The protein below binds the small molecule below.
Small molecule (SMILES): CC(=O)N[C@@H]1[C@@H](O)[C@H](O)[C@@H](CO)O[C@H]1O

Binding-site contacts:
Ligand atom C2 contacts residue THR221 of chain 1.G at 4.0 Å.
Ligand atom C3 contacts residue ASN223 of chain 1.G at 3.8 Å.
Ligand atom C8 contacts residue LYS227 of chain 1.G at 4.2 Å.
Ligand atom C7 contacts residue THR221 of chain 1.G at 2.9 Å.
Ligand atom C1 contacts residue ASN223 of chain 1.G at 1.4 Å.
Ligand atom N2 contacts residue THR221 of chain 1.G at 2.8 Å (h-bond).
Ligand atom C7 contacts residue LYS227 of chain 1.G at 3.9 Å.
Ligand atom N2 contacts residue ASN223 of chain 1.G at 2.9 Å (h-bond).
Ligand atom O7 contacts residue ASN223 of chain 1.G at 3.9 Å.
Ligand atom O7 contacts residue LYS227 of chain 1.G at 3.2 Å (salt-bridge).
Ligand atom C7 contacts residue LEU228 of chain 1.G at 4.0 Å (hydrophobic).
Ligand atom C1 contacts residue THR221 of chain 1.G at 4.2 Å.
Ligand atom O7 contacts residue THR221 of chain 1.G at 3.1 Å (h-bond).
Ligand atom O7 contacts residue LEU228 of chain 1.G at 3.5 Å.
Ligand atom O5 contacts residue ASN223 of chain 1.G at 2.4 Å (h-bond).
Ligand atom C5 contacts residue ASN223 of chain 1.G at 3.7 Å.
Ligand atom C8 contacts residue THR221 of chain 1.G at 3.8 Å.
Ligand atom C2 contacts residue ASN223 of chain 1.G at 2.5 Å.
Ligand atom C7 contacts residue ASN223 of chain 1.G at 3.8 Å.
Ligand atom C3 contacts residue THR221 of chain 1.G at 4.1 Å.
Ligand atom C8 contacts residue LEU228 of chain 1.G at 3.4 Å (hydrophobic).
Ligand atom C4 contacts residue ASN223 of chain 1.G at 4.2 Å.

Sequence of chain 1.G:
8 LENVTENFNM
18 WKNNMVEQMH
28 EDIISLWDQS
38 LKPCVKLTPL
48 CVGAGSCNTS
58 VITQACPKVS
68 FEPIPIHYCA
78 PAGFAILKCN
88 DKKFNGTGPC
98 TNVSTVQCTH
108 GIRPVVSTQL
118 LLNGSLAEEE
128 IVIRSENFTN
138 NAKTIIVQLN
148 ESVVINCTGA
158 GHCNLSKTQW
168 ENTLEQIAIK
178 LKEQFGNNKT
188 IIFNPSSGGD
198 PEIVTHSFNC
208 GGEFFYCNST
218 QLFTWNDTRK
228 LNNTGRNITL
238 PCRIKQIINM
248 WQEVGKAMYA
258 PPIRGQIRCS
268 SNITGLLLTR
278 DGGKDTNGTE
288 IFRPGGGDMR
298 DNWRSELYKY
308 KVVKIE